Binding-site contacts:
Ligand atom C2 contacts residue GLN254 of chain 3.A at 3.6 Å.
Ligand atom O3' contacts residue TYR74 of chain 1.A at 3.1 Å (h-bond).
Ligand atom CL contacts residue SER133 of chain 1.A at 3.2 Å.
Ligand atom O4' contacts residue TYR74 of chain 1.A at 3.6 Å.
Ligand atom N9 contacts residue PHE230 of chain 3.A at 3.6 Å.
Ligand atom O2' contacts residue TYR74 of chain 1.A at 3.7 Å.
Ligand atom O3' contacts residue ASP13 of chain 1.A at 3.0 Å (salt-bridge).
Ligand atom N1 contacts residue GLN254 of chain 3.A at 3.0 Å (h-bond).
Ligand atom C3' contacts residue ASP13 of chain 1.A at 3.8 Å.
Ligand atom C5 contacts residue PHE47 of chain 1.A at 3.3 Å (hydrophobic).
Ligand atom C5' contacts residue THR130 of chain 1.A at 3.4 Å.
Ligand atom O4' contacts residue THR77 of chain 1.A at 3.6 Å.
Ligand atom C2 contacts residue PHE230 of chain 3.A at 3.5 Å (hydrophobic).
Ligand atom CL contacts residue THR77 of chain 1.A at 3.3 Å.
Ligand atom C8 contacts residue PHE230 of chain 3.A at 3.8 Å (hydrophobic).
Ligand atom CL contacts residue TYR132 of chain 1.A at 3.1 Å.
Ligand atom N6 contacts residue ASN190 of chain 3.A at 3.3 Å (h-bond).
Ligand atom C4 contacts residue PHE230 of chain 3.A at 3.5 Å (hydrophobic).
Ligand atom C6 contacts residue PHE47 of chain 1.A at 3.5 Å (hydrophobic).
Ligand atom C2 contacts residue PRO75 of chain 1.A at 3.7 Å (hydrophobic).
Ligand atom N7 contacts residue ASN190 of chain 3.A at 3.4 Å (h-bond).
Ligand atom N3 contacts residue PHE47 of chain 1.A at 3.6 Å.
Ligand atom C5 contacts residue PHE230 of chain 3.A at 3.6 Å (hydrophobic).
Ligand atom C4' contacts residue TYR74 of chain 1.A at 3.4 Å (hydrophobic).
Ligand atom N1 contacts residue PHE47 of chain 1.A at 3.7 Å.
Ligand atom C2' contacts residue PHE188 of chain 3.A at 3.6 Å (hydrophobic).
Ligand atom N6 contacts residue PHE230 of chain 3.A at 3.4 Å.
Ligand atom N6 contacts residue LEU252 of chain 3.A at 2.9 Å (h-bond).
Ligand atom N3 contacts residue PRO75 of chain 1.A at 3.4 Å.
Ligand atom N7 contacts residue PHE230 of chain 3.A at 3.4 Å.
Ligand atom N3 contacts residue PHE230 of chain 3.A at 3.5 Å.
Ligand atom N1 contacts residue PHE230 of chain 3.A at 3.4 Å.
Ligand atom CL contacts residue TRP131 of chain 1.A at 3.5 Å.
Ligand atom O3' contacts residue THR72 of chain 1.A at 3.2 Å (h-bond).
Ligand atom CL contacts residue THR130 of chain 1.A at 3.5 Å.
Ligand atom C1' contacts residue TYR74 of chain 1.A at 3.7 Å (hydrophobic).
Ligand atom C8 contacts residue MET1 of chain 1.C at 3.6 Å (hydrophobic).
Ligand atom O2' contacts residue ASP13 of chain 1.A at 2.8 Å (salt-bridge).
Ligand atom C4 contacts residue PHE47 of chain 1.A at 3.4 Å (hydrophobic).
Ligand atom C6 contacts residue PHE230 of chain 3.A at 3.4 Å (hydrophobic).

A small-molecule ligand and the protein it binds are described below.
Small molecule (SMILES): Nc1ncnc2c1ncn2[C@@H]1O[C@H](CCl)[C@@H](O)[C@H]1O

Sequence of chain 1.A:
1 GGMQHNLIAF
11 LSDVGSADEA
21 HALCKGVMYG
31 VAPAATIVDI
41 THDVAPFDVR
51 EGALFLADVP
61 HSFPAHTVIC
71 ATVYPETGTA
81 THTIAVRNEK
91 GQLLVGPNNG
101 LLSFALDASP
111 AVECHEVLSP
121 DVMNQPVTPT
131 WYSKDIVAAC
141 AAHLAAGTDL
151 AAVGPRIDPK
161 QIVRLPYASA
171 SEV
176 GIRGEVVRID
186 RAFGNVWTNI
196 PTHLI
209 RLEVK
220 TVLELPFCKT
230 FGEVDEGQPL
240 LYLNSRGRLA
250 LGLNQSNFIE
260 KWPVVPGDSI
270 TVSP

Sequence of chain 3.A:
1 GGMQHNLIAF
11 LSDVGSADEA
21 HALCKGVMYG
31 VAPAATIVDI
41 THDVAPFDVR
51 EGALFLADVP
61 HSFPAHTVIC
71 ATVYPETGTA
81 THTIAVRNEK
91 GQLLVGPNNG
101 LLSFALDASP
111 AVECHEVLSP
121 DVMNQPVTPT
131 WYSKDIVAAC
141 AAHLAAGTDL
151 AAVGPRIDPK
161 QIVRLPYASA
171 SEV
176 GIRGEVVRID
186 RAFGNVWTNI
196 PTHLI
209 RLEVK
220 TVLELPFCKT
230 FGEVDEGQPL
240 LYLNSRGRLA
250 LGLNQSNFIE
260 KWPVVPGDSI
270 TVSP